Binding-site contacts:
Ligand atom C6 contacts residue TYR72 of chain 1.B at 4.3 Å (hydrophobic).
Ligand atom C contacts residue PHE10 of chain 1.B at 3.3 Å (hydrophobic).
Ligand atom N1 contacts residue THR11 of chain 1.B at 4.2 Å.
Ligand atom C2 contacts residue THR11 of chain 1.B at 4.0 Å.
Ligand atom C contacts residue THR11 of chain 1.B at 3.7 Å.
Ligand atom C4 contacts residue TYR72 of chain 1.B at 3.7 Å (hydrophobic).
Ligand atom N1 contacts residue GLN74 of chain 1.B at 4.0 Å.
Ligand atom N contacts residue LYS92 of chain 1.B at 4.5 Å.
Ligand atom C8 contacts residue PHE93 of chain 1.B at 4.4 Å (hydrophobic).
Ligand atom C3 contacts residue THR11 of chain 1.B at 4.1 Å.
Ligand atom C contacts residue PHE100 of chain 1.B at 3.8 Å (hydrophobic).
Ligand atom C1 contacts residue PHE10 of chain 1.B at 4.2 Å (hydrophobic).
Ligand atom N1 contacts residue TYR72 of chain 1.B at 3.5 Å.
Ligand atom C1 contacts residue THR11 of chain 1.B at 4.0 Å.
Ligand atom C4 contacts residue THR11 of chain 1.B at 4.1 Å.
Ligand atom C5 contacts residue PRO9 of chain 1.B at 4.1 Å (hydrophobic).
Ligand atom N contacts residue ILE96 of chain 1.B at 4.0 Å.
Ligand atom C1 contacts residue ILE96 of chain 1.B at 4.1 Å (hydrophobic).
Ligand atom C8 contacts residue ILE96 of chain 1.B at 4.5 Å (hydrophobic).
Ligand atom C7 contacts residue TYR72 of chain 1.B at 4.0 Å (hydrophobic).
Ligand atom C8 contacts residue GLU87 of chain 1.B at 3.8 Å.
Ligand atom C1 contacts residue PHE100 of chain 1.B at 4.0 Å (hydrophobic).
Ligand atom C contacts residue ILE96 of chain 1.B at 4.0 Å (hydrophobic).
Ligand atom C7 contacts residue LYS92 of chain 1.B at 4.3 Å.
Ligand atom C contacts residue PRO9 of chain 1.B at 4.5 Å (hydrophobic).
Ligand atom C3 contacts residue TYR72 of chain 1.B at 4.4 Å (hydrophobic).
Ligand atom C5 contacts residue PHE10 of chain 1.B at 3.9 Å (hydrophobic).
Ligand atom C8 contacts residue LYS92 of chain 1.B at 4.3 Å.
Ligand atom C2 contacts residue ILE96 of chain 1.B at 4.3 Å (hydrophobic).
Ligand atom N contacts residue PHE93 of chain 1.B at 3.5 Å.
Ligand atom C4 contacts residue ILE96 of chain 1.B at 4.4 Å (hydrophobic).
Ligand atom C7 contacts residue GLU87 of chain 1.B at 3.4 Å.
Ligand atom C8 contacts residue TYR72 of chain 1.B at 4.3 Å (hydrophobic).
Ligand atom C5 contacts residue TYR72 of chain 1.B at 4.1 Å (hydrophobic).
Ligand atom C5 contacts residue ILE96 of chain 1.B at 4.2 Å (hydrophobic).
Ligand atom C5 contacts residue THR11 of chain 1.B at 3.9 Å.
Ligand atom N contacts residue GLU87 of chain 1.B at 3.8 Å.

This small molecule binds to this protein.
Small molecule (SMILES): N#CC[C@@H](N)c1ccccc1

Sequence of chain 1.B:
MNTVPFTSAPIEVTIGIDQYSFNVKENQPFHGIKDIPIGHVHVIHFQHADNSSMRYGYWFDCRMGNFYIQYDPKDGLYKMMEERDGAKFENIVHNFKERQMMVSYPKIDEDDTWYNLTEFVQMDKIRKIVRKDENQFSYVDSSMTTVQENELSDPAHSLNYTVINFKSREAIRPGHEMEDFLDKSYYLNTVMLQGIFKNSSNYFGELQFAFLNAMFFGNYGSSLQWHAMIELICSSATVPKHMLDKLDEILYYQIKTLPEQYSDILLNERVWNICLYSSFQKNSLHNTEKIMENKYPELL